The small molecule below binds the protein below.
Small molecule (SMILES): O=C1CC[C@H](N2C(=O)c3ccccc3C2=O)C(=O)N1

Binding-site contacts:
Ligand atom O05 contacts residue TRP70 of chain 1.J at 3.4 Å.
Ligand atom C04 contacts residue SER63 of chain 1.J at 4.2 Å.
Ligand atom C08 contacts residue TRP64 of chain 1.J at 3.6 Å (hydrophobic).
Ligand atom O18 contacts residue TRP64 of chain 1.J at 4.3 Å.
Ligand atom C04 contacts residue TRP70 of chain 1.J at 3.5 Å (hydrophobic).
Ligand atom N03 contacts residue SER63 of chain 1.J at 4.1 Å.
Ligand atom O01 contacts residue TRP64 of chain 1.J at 3.3 Å (h-bond).
Ligand atom C02 contacts residue TRP70 of chain 1.J at 4.5 Å (hydrophobic).
Ligand atom C4 contacts residue TRP70 of chain 1.J at 4.5 Å (hydrophobic).
Ligand atom N03 contacts residue TRP70 of chain 1.J at 4.1 Å.
Ligand atom O01 contacts residue HIS62 of chain 1.J at 3.5 Å.
Ligand atom O05 contacts residue HIS62 of chain 1.J at 3.9 Å.
Ligand atom O16 contacts residue HIS62 of chain 1.J at 3.8 Å.
Ligand atom O18 contacts residue TRP84 of chain 1.J at 3.8 Å.
Ligand atom C06 contacts residue TRP70 of chain 1.J at 3.6 Å (hydrophobic).
Ligand atom N03 contacts residue HIS62 of chain 1.J at 2.9 Å (h-bond).
Ligand atom O16 contacts residue VAL61 of chain 1.J at 3.9 Å.
Ligand atom C06 contacts residue TRP64 of chain 1.J at 4.0 Å (hydrophobic).
Ligand atom C08 contacts residue TRP84 of chain 1.J at 4.4 Å (hydrophobic).
Ligand atom C04 contacts residue PHE86 of chain 1.J at 4.2 Å (hydrophobic).
Ligand atom C07 contacts residue TRP70 of chain 1.J at 3.6 Å (hydrophobic).
Ligand atom O16 contacts residue TRP70 of chain 1.J at 3.7 Å.
Ligand atom C06 contacts residue TRP84 of chain 1.J at 3.8 Å (hydrophobic).
Ligand atom C02 contacts residue HIS62 of chain 1.J at 3.7 Å.
Ligand atom O05 contacts residue PHE86 of chain 1.J at 3.3 Å.
Ligand atom C07 contacts residue TRP84 of chain 1.J at 3.5 Å (hydrophobic).
Ligand atom C04 contacts residue TRP64 of chain 1.J at 3.5 Å (hydrophobic).
Ligand atom O05 contacts residue TRP64 of chain 1.J at 3.0 Å (h-bond).
Ligand atom N03 contacts residue TRP64 of chain 1.J at 3.2 Å.
Ligand atom O05 contacts residue SER63 of chain 1.J at 3.5 Å.
Ligand atom C04 contacts residue HIS62 of chain 1.J at 3.9 Å.
Ligand atom C02 contacts residue TRP64 of chain 1.J at 3.4 Å (hydrophobic).
Ligand atom C06 contacts residue PHE86 of chain 1.J at 4.2 Å (hydrophobic).

Sequence of chain 1.J:
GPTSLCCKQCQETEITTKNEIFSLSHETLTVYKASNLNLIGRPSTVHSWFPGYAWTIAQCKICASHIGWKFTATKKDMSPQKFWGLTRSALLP